This protein binds this small molecule.
Small molecule (SMILES): CC(=O)N[C@H]1[C@H](O[C@H]2[C@H](O)[C@@H](NC(C)=O)CO[C@@H]2CO)O[C@H](CO)[C@@H](O[C@@H]2O[C@H](CO)[C@@H](O)[C@H](O)[C@@H]2O)[C@@H]1O

Sequence of chain 1.C:
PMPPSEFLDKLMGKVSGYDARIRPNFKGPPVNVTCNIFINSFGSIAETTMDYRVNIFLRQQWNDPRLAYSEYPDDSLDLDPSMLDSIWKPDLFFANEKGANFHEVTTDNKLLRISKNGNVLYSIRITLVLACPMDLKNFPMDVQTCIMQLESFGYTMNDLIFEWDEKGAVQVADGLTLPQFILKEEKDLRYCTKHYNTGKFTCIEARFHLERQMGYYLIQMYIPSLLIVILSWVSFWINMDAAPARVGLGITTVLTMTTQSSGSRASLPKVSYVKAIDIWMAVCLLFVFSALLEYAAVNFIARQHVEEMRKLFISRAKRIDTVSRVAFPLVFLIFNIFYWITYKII

Binding-site contacts:
Ligand atom N2 contacts residue PRO60 of chain 1.C at 3.4 Å (h-bond).
Ligand atom C7 contacts residue PRO60 of chain 1.C at 3.9 Å (hydrophobic).
Ligand atom O7 contacts residue ASN62 of chain 1.C at 3.1 Å (h-bond).
Ligand atom N2 contacts residue PRO59 of chain 1.C at 3.8 Å.
Ligand atom O3 contacts residue PRO59 of chain 1.C at 3.8 Å.
Ligand atom C2 contacts residue ASN62 of chain 1.C at 2.5 Å.
Ligand atom C4 contacts residue ASN62 of chain 1.C at 4.2 Å.
Ligand atom C7 contacts residue ASN62 of chain 1.C at 3.2 Å.
Ligand atom C7 contacts residue PRO59 of chain 1.C at 4.5 Å (hydrophobic).
Ligand atom C3 contacts residue ASN62 of chain 1.C at 3.8 Å.
Ligand atom O5 contacts residue ASN62 of chain 1.C at 2.4 Å (h-bond).
Ligand atom C3 contacts residue PRO59 of chain 1.C at 4.1 Å (hydrophobic).
Ligand atom C8 contacts residue ASN55 of chain 1.C at 3.4 Å.
Ligand atom C1 contacts residue ASN62 of chain 1.C at 1.4 Å.
Ligand atom C8 contacts residue ASN62 of chain 1.C at 4.3 Å.
Ligand atom C1 contacts residue PRO60 of chain 1.C at 3.9 Å (hydrophobic).
Ligand atom N2 contacts residue ASN62 of chain 1.C at 2.9 Å (h-bond).
Ligand atom C5 contacts residue ASN62 of chain 1.C at 3.6 Å.
Ligand atom C8 contacts residue PRO59 of chain 1.C at 3.9 Å (hydrophobic).
Ligand atom C8 contacts residue PRO60 of chain 1.C at 3.8 Å (hydrophobic).
Ligand atom C2 contacts residue PRO60 of chain 1.C at 4.2 Å (hydrophobic).